The small molecule below binds the protein below.
Small molecule (SMILES): CC(=O)N[C@@H]1[C@@H](O)[C@H](O)[C@@H](CO)O[C@H]1O

Sequence of chain 1.A:
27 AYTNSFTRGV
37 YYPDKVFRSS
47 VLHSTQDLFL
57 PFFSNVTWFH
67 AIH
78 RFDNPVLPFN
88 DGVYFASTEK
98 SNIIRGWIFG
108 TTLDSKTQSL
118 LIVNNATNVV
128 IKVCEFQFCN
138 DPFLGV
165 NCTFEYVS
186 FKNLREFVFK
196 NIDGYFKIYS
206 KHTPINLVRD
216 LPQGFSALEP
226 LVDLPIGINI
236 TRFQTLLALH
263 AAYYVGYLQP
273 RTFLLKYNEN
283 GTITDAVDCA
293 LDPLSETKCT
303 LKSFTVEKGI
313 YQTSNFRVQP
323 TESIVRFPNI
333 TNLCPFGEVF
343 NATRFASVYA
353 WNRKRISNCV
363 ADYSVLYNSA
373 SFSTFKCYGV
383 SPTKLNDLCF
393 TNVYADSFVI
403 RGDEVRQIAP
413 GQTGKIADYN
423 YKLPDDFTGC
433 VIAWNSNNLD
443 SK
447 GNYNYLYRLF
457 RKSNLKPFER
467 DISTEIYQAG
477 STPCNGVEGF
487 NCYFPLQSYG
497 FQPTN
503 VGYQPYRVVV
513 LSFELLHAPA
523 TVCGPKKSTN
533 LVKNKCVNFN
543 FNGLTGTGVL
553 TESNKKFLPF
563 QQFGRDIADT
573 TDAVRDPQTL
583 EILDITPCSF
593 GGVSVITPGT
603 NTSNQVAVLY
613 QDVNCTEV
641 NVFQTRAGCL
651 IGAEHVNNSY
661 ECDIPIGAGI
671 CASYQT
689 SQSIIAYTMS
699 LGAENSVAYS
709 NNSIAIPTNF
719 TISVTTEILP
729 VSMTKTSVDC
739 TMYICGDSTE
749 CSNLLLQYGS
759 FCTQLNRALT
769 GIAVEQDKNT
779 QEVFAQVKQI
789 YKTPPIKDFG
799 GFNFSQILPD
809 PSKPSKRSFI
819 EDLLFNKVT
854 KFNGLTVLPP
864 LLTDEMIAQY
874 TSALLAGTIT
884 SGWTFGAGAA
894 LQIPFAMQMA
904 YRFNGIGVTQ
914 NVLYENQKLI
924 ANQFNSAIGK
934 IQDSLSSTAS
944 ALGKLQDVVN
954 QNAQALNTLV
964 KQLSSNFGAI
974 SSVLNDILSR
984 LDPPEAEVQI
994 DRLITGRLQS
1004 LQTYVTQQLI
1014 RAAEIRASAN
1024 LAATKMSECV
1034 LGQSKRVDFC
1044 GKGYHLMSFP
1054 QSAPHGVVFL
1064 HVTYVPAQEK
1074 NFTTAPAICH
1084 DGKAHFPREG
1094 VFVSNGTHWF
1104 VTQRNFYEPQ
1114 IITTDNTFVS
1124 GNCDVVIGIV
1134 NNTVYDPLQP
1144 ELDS

Binding-site contacts:
Ligand atom C3 contacts residue ASN165 of chain 1.A at 3.8 Å.
Ligand atom C8 contacts residue ASN165 of chain 1.A at 4.2 Å.
Ligand atom N2 contacts residue ASN165 of chain 1.A at 2.9 Å (h-bond).
Ligand atom C2 contacts residue ASN165 of chain 1.A at 2.5 Å.
Ligand atom O5 contacts residue ASN165 of chain 1.A at 2.4 Å (h-bond).
Ligand atom C1 contacts residue ASN165 of chain 1.A at 1.4 Å.
Ligand atom C4 contacts residue ASN165 of chain 1.A at 4.3 Å.
Ligand atom C7 contacts residue ASN165 of chain 1.A at 3.8 Å.
Ligand atom O7 contacts residue ASN165 of chain 1.A at 4.3 Å.
Ligand atom C5 contacts residue ASN165 of chain 1.A at 3.7 Å.